Binding-site contacts:
Ligand atom O2 contacts residue TYR21 of chain 1.A at 3.5 Å (h-bond).
Ligand atom C13 contacts residue PHE5 of chain 1.A at 3.5 Å (hydrophobic).
Ligand atom C12 contacts residue GLY29 of chain 1.A at 3.8 Å.
Ligand atom O1 contacts residue HIS47 of chain 1.A at 3.3 Å (h-bond).
Ligand atom C6 contacts residue ILE18 of chain 1.A at 3.3 Å (hydrophobic).
Ligand atom CL4 contacts residue PHE5 of chain 1.A at 3.8 Å.
Ligand atom O1 contacts residue PHE5 of chain 1.A at 3.9 Å.
Ligand atom CL4 contacts residue ALA17 of chain 1.A at 3.7 Å.
Ligand atom C3 contacts residue LEU2 of chain 1.A at 3.7 Å (hydrophobic).
Ligand atom C1 contacts residue ILE18 of chain 1.A at 4.0 Å (hydrophobic).
Ligand atom O2 contacts residue PHE96 of chain 1.A at 3.5 Å.
Ligand atom C9 contacts residue LEU2 of chain 1.A at 3.7 Å (hydrophobic).
Ligand atom C4 contacts residue LEU2 of chain 1.A at 3.5 Å (hydrophobic).
Ligand atom C14 contacts residue CYS28 of chain 1.A at 4.2 Å (hydrophobic).
Ligand atom O2 contacts residue GLY29 of chain 1.A at 4.1 Å.
Ligand atom O2 contacts residue CYS28 of chain 1.A at 3.8 Å.
Ligand atom C14 contacts residue PHE5 of chain 1.A at 3.8 Å (hydrophobic).
Ligand atom C1 contacts residue LEU2 of chain 1.A at 3.6 Å (hydrophobic).
Ligand atom C2 contacts residue LEU2 of chain 1.A at 3.7 Å (hydrophobic).
Ligand atom CL2 contacts residue GLY29 of chain 1.A at 3.8 Å.
Ligand atom C12 contacts residue ASP48 of chain 1.A at 4.1 Å.
Ligand atom C14 contacts residue CYS44 of chain 1.A at 3.7 Å (hydrophobic).
Ligand atom O2 contacts residue CYS44 of chain 1.A at 3.1 Å (h-bond).
Ligand atom C10 contacts residue LYS60 of chain 1.A at 4.3 Å.
Ligand atom C8 contacts residue GLY29 of chain 1.A at 3.9 Å.
Ligand atom N1 contacts residue LEU2 of chain 1.A at 3.9 Å.
Ligand atom C9 contacts residue GLY29 of chain 1.A at 4.0 Å.
Ligand atom C13 contacts residue GLY29 of chain 1.A at 3.8 Å.
Ligand atom C8 contacts residue LEU2 of chain 1.A at 3.9 Å (hydrophobic).
Ligand atom CL4 contacts residue LEU2 of chain 1.A at 4.0 Å.
Ligand atom C7 contacts residue GLY29 of chain 1.A at 3.7 Å.
Ligand atom CL2 contacts residue LEU2 of chain 1.A at 4.3 Å.
Ligand atom C5 contacts residue ILE18 of chain 1.A at 3.9 Å (hydrophobic).
Ligand atom C11 contacts residue ASP48 of chain 1.A at 4.2 Å.
Ligand atom C14 contacts residue GLY29 of chain 1.A at 4.0 Å.
Ligand atom O1 contacts residue CYS44 of chain 1.A at 3.7 Å.
Ligand atom C5 contacts residue LEU2 of chain 1.A at 3.6 Å (hydrophobic).
Ligand atom C6 contacts residue LEU2 of chain 1.A at 3.9 Å (hydrophobic).
Ligand atom C7 contacts residue PHE5 of chain 1.A at 4.2 Å (hydrophobic).
Ligand atom C10 contacts residue GLY29 of chain 1.A at 4.0 Å.

This small molecule binds to this protein.
Small molecule (SMILES): O=C(O)Cc1ccccc1Nc1c(Cl)cccc1Cl

Sequence of chain 1.A:
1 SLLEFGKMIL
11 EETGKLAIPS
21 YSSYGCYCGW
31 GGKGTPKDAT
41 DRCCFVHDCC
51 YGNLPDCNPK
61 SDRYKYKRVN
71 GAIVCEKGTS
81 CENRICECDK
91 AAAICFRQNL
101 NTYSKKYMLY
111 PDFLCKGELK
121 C